Binding-site contacts:
Ligand atom CAT contacts residue ARG98 of chain 1.A at 3.3 Å.
Ligand atom CAB contacts residue LEU140 of chain 1.A at 3.0 Å (hydrophobic).
Ligand atom CAF contacts residue SER152 of chain 1.A at 3.4 Å.
Ligand atom OAD contacts residue ARG98 of chain 1.A at 3.4 Å.
Ligand atom CAY contacts residue CYS95 of chain 1.A at 3.5 Å (hydrophobic).
Ligand atom CAA contacts residue RRG1 of chain 1.D at 3.3 Å.
Ligand atom OAD contacts residue ILE151 of chain 1.A at 3.4 Å.
Ligand atom OAD contacts residue SER152 of chain 1.A at 3.0 Å (h-bond).
Ligand atom CAT contacts residue SER152 of chain 1.A at 3.7 Å.
Ligand atom CAW contacts residue CYS95 of chain 1.A at 3.1 Å (hydrophobic).
Ligand atom CAZ contacts residue LEU140 of chain 1.A at 3.7 Å (hydrophobic).
Ligand atom CAX contacts residue MET174 of chain 1.A at 3.5 Å (hydrophobic).
Ligand atom CAI contacts residue MET174 of chain 1.A at 3.7 Å (hydrophobic).
Ligand atom CAE contacts residue PHE74 of chain 1.A at 2.9 Å (hydrophobic).
Ligand atom CAB contacts residue MET174 of chain 1.A at 2.8 Å (hydrophobic).
Ligand atom CAA contacts residue MET174 of chain 1.A at 3.5 Å (hydrophobic).
Ligand atom CAA contacts residue LYS177 of chain 1.A at 3.2 Å.
Ligand atom CAL contacts residue CYS95 of chain 1.A at 3.2 Å (hydrophobic).
Ligand atom CAA contacts residue LEU140 of chain 1.A at 3.5 Å (hydrophobic).
Ligand atom CAZ contacts residue RRG1 of chain 1.D at 2.8 Å.
Ligand atom CAF contacts residue PHE74 of chain 1.A at 3.5 Å (hydrophobic).
Ligand atom CAM contacts residue MET174 of chain 1.A at 3.0 Å (hydrophobic).
Ligand atom CAH contacts residue MET174 of chain 1.A at 3.7 Å (hydrophobic).
Ligand atom CAQ contacts residue CYS95 of chain 1.A at 3.0 Å (hydrophobic).
Ligand atom CAE contacts residue HIS76 of chain 1.A at 3.6 Å.
Ligand atom CAJ contacts residue SER152 of chain 1.A at 3.5 Å.
Ligand atom CAA contacts residue TYR137 of chain 1.A at 3.2 Å (hydrophobic).
Ligand atom CAQ contacts residue RRG1 of chain 1.D at 3.0 Å.
Ligand atom CAP contacts residue CYS95 of chain 1.A at 3.5 Å (hydrophobic).
Ligand atom CAY contacts residue MET174 of chain 1.A at 2.9 Å (hydrophobic).
Ligand atom CAH contacts residue PHE92 of chain 1.A at 3.0 Å (hydrophobic).
Ligand atom OAC contacts residue ARG98 of chain 1.A at 3.4 Å.
Ligand atom CAI contacts residue PHE173 of chain 1.A at 3.3 Å (hydrophobic).
Ligand atom CAY contacts residue RRG1 of chain 1.D at 3.6 Å.
Ligand atom CAO contacts residue RRG1 of chain 1.D at 3.5 Å.
Ligand atom CAZ contacts residue MET174 of chain 1.A at 3.2 Å (hydrophobic).
Ligand atom CAX contacts residue CYS95 of chain 1.A at 3.0 Å (hydrophobic).
Ligand atom CAG contacts residue PHE74 of chain 1.A at 3.4 Å (hydrophobic).
Ligand atom CAR contacts residue ILE151 of chain 1.A at 3.5 Å (hydrophobic).
Ligand atom CAH contacts residue PHE173 of chain 1.A at 3.7 Å (hydrophobic).

Sequence of chain 1.A:
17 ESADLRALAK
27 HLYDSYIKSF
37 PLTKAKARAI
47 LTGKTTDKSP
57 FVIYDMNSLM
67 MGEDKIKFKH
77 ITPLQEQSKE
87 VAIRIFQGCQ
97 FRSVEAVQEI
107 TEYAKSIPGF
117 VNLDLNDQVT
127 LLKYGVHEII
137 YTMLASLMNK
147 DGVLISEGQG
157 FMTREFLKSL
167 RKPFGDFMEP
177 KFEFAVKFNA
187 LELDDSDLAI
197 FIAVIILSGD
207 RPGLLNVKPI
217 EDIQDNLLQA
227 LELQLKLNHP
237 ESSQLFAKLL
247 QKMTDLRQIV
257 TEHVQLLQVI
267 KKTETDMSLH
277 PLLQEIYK

This protein binds this small molecule.
Small molecule (SMILES): CC(C)c1ccccc1-c1ccc(O[C@@H](Cc2ccccc2)C(=O)O)cc1